Sequence of chain 1.K:
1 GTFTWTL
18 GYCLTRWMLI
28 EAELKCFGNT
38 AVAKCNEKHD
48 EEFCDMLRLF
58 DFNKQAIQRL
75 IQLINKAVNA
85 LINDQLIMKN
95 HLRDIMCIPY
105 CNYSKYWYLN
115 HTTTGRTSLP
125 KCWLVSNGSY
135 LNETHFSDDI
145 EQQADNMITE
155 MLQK

A protein and the small-molecule ligand that binds it are described below.
Small molecule (SMILES): CC(=O)N[C@H]1[C@H](O[C@H]2[C@H](O)[C@@H](NC(C)=O)CO[C@@H]2CO)O[C@H](CO)[C@@H](O[C@@H]2O[C@H](CO)[C@@H](O)[C@H](O[C@H]3O[C@H](CO)[C@@H](O)[C@H](O)[C@@H]3O[C@H]3O[C@H](CO)[C@@H](O)[C@H](O)[C@@H]3O[C@H]3O[C@H](CO)[C@@H](O)[C@H](O)[C@@H]3O)[C@@H]2O)[C@@H]1O

Binding-site contacts:
Ligand atom N2 contacts residue ASN106 of chain 1.K at 2.8 Å (h-bond).
Ligand atom C3 contacts residue ASN106 of chain 1.K at 3.7 Å.
Ligand atom C1 contacts residue ASN106 of chain 1.K at 1.4 Å.
Ligand atom C4 contacts residue ASP229 of chain 1.B at 3.4 Å.
Ligand atom O3 contacts residue TYR59 of chain 1.F at 3.5 Å (h-bond).
Ligand atom C5 contacts residue CYS231 of chain 1.B at 3.2 Å (hydrophobic).
Ligand atom C6 contacts residue ASP229 of chain 1.B at 3.6 Å.
Ligand atom C2 contacts residue ASN106 of chain 1.K at 2.4 Å.
Ligand atom O4 contacts residue CYS231 of chain 1.B at 3.3 Å (h-bond).
Ligand atom O6 contacts residue SER234 of chain 1.B at 3.4 Å (h-bond).
Ligand atom O6 contacts residue CYS231 of chain 1.B at 3.5 Å (h-bond).
Ligand atom C1 contacts residue TYR59 of chain 1.F at 3.5 Å (hydrophobic).
Ligand atom O7 contacts residue ASN106 of chain 1.K at 3.6 Å.
Ligand atom O4 contacts residue ASP229 of chain 1.B at 2.8 Å (salt-bridge).
Ligand atom O6 contacts residue TYR134 of chain 1.K at 3.7 Å.
Ligand atom C2 contacts residue SER108 of chain 1.K at 3.7 Å.
Ligand atom O3 contacts residue ARG235 of chain 1.B at 3.6 Å.
Ligand atom N2 contacts residue SER108 of chain 1.K at 2.5 Å (h-bond).
Ligand atom O4 contacts residue GLN232 of chain 1.B at 3.5 Å (h-bond).
Ligand atom O3 contacts residue THR114 of chain 1.I at 3.3 Å.
Ligand atom C7 contacts residue ASN106 of chain 1.K at 3.3 Å.
Ligand atom O6 contacts residue VAL129 of chain 1.K at 3.5 Å.
Ligand atom C6 contacts residue CYS231 of chain 1.B at 3.2 Å (hydrophobic).
Ligand atom O5 contacts residue ASN106 of chain 1.K at 2.4 Å (h-bond).
Ligand atom O2 contacts residue GLN232 of chain 1.B at 2.3 Å (h-bond).
Ligand atom O6 contacts residue GLN232 of chain 1.B at 2.8 Å (h-bond).
Ligand atom C5 contacts residue PHE233 of chain 1.B at 3.3 Å (hydrophobic).
Ligand atom O2 contacts residue TYR59 of chain 1.F at 3.3 Å.
Ligand atom C5 contacts residue ASN106 of chain 1.K at 3.7 Å.
Ligand atom C6 contacts residue SER234 of chain 1.B at 3.7 Å.
Ligand atom C6 contacts residue PHE233 of chain 1.B at 3.5 Å (hydrophobic).
Ligand atom O3 contacts residue ASP113 of chain 1.I at 3.5 Å (salt-bridge).
Ligand atom C2 contacts residue GLN232 of chain 1.B at 3.2 Å.
Ligand atom O7 contacts residue SER108 of chain 1.K at 2.8 Å (h-bond).
Ligand atom O6 contacts residue PHE233 of chain 1.B at 3.3 Å.
Ligand atom C7 contacts residue SER108 of chain 1.K at 3.0 Å.
Ligand atom C5 contacts residue TYR134 of chain 1.K at 3.5 Å (hydrophobic).
Ligand atom C8 contacts residue ASN106 of chain 1.K at 3.4 Å.
Ligand atom O6 contacts residue SER133 of chain 1.K at 3.3 Å (h-bond).
Ligand atom C6 contacts residue ARG235 of chain 1.B at 3.5 Å.

Sequence of chain 1.F:
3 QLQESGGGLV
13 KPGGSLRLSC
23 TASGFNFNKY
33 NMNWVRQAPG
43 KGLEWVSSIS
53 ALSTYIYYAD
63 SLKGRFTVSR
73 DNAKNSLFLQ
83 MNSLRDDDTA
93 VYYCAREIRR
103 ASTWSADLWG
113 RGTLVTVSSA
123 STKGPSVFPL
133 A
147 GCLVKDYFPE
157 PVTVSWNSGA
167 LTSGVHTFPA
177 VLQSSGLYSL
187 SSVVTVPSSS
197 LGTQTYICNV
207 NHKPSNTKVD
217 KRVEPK

Sequence of chain 1.I:
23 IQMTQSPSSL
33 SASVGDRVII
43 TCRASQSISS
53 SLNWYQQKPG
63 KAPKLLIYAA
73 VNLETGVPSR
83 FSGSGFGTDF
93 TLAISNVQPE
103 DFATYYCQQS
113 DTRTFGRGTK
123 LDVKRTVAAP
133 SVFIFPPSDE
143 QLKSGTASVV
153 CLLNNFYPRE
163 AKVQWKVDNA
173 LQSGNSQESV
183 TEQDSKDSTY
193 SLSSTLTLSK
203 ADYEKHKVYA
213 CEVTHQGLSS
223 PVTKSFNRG

Sequence of chain 1.B:
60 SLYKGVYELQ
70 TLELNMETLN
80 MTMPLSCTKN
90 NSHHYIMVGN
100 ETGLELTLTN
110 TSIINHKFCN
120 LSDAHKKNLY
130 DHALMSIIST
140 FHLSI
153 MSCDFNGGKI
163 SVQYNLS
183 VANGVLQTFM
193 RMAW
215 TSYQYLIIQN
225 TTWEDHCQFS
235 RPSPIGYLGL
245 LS